Binding-site contacts:
Ligand atom C4 contacts residue NAG2 of chain 1.F at 3.1 Å.
Ligand atom O6 contacts residue ASN99 of chain 1.B at 3.8 Å.
Ligand atom O3 contacts residue NAG2 of chain 1.F at 4.3 Å.
Ligand atom O5 contacts residue ASN99 of chain 1.B at 2.4 Å (h-bond).
Ligand atom C8 contacts residue ASN99 of chain 1.B at 3.1 Å.
Ligand atom C2 contacts residue NAG1 of chain 1.F at 3.2 Å.
Ligand atom O5 contacts residue NAG2 of chain 1.F at 4.4 Å.
Ligand atom C7 contacts residue NAG1 of chain 1.F at 4.3 Å.
Ligand atom O6 contacts residue NAG2 of chain 1.F at 3.7 Å.
Ligand atom C1 contacts residue ASN99 of chain 1.B at 1.4 Å.
Ligand atom C3 contacts residue NAG1 of chain 1.F at 3.6 Å.
Ligand atom O7 contacts residue ASN99 of chain 1.B at 3.9 Å.
Ligand atom C4 contacts residue ASN99 of chain 1.B at 4.2 Å.
Ligand atom O4 contacts residue NAG2 of chain 1.F at 2.6 Å (h-bond).
Ligand atom C1 contacts residue NAG1 of chain 1.F at 3.4 Å.
Ligand atom C7 contacts residue ASN99 of chain 1.B at 3.3 Å.
Ligand atom O5 contacts residue NAG1 of chain 1.F at 2.9 Å (h-bond).
Ligand atom C5 contacts residue NAG1 of chain 1.F at 3.5 Å.
Ligand atom C4 contacts residue NAG1 of chain 1.F at 3.4 Å.
Ligand atom C5 contacts residue NAG2 of chain 1.F at 3.9 Å.
Ligand atom C8 contacts residue NAG1 of chain 1.F at 4.4 Å.
Ligand atom N2 contacts residue ASN99 of chain 1.B at 2.8 Å (h-bond).
Ligand atom C5 contacts residue ASN99 of chain 1.B at 3.7 Å.
Ligand atom C6 contacts residue NAG1 of chain 1.F at 3.7 Å.
Ligand atom C2 contacts residue ASN99 of chain 1.B at 2.4 Å.
Ligand atom C3 contacts residue NAG2 of chain 1.F at 4.3 Å.
Ligand atom N2 contacts residue NAG1 of chain 1.F at 3.2 Å.
Ligand atom C3 contacts residue ASN99 of chain 1.B at 3.8 Å.
Ligand atom C6 contacts residue NAG2 of chain 1.F at 3.3 Å.
Ligand atom O6 contacts residue NAG1 of chain 1.F at 3.8 Å.
Ligand atom O3 contacts residue NAG1 of chain 1.F at 3.1 Å (h-bond).

This protein binds this small molecule.
Small molecule (SMILES): CC(=O)N[C@@H]1[C@@H](O)[C@H](O)[C@@H](CO)O[C@H]1O

Sequence of chain 1.B:
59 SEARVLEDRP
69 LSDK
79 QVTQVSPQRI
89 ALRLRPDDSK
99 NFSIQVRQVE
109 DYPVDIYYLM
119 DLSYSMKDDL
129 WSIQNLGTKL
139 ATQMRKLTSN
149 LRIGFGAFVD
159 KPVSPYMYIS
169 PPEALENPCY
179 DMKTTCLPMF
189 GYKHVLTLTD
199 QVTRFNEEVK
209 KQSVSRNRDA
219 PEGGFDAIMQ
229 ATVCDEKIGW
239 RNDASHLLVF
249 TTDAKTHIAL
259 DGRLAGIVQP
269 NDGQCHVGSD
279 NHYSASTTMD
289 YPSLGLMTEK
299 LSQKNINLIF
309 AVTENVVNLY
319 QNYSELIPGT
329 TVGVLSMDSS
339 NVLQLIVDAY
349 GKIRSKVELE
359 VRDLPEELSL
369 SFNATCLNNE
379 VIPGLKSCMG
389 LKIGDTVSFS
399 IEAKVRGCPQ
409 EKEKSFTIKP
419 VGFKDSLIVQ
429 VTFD